This small molecule binds to this protein.
Small molecule (SMILES): CC(=O)C(O)(O)[C@@H](O)COP(=O)(O)O

Sequence of chain 1.A:
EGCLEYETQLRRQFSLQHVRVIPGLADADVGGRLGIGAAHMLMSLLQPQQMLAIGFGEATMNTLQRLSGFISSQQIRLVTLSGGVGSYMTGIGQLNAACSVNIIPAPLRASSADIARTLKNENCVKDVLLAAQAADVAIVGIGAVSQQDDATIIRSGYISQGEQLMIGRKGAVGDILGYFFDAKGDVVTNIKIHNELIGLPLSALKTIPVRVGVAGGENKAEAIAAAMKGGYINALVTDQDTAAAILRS

Binding-site contacts:
Ligand atom P contacts residue LYS237 of chain 1.A at 3.9 Å.
Ligand atom O2 contacts residue ASP192 of chain 1.A at 3.6 Å (salt-bridge).
Ligand atom C1 contacts residue ASP192 of chain 1.A at 3.9 Å.
Ligand atom O1P contacts residue THR169 of chain 1.A at 2.6 Å (h-bond).
Ligand atom O2P contacts residue GLU75 of chain 1.A at 3.5 Å (salt-bridge).
Ligand atom C3 contacts residue ASP192 of chain 1.A at 3.3 Å.
Ligand atom C1 contacts residue ILE170 of chain 1.A at 3.8 Å (hydrophobic).
Ligand atom P contacts residue GLU75 of chain 1.A at 3.8 Å.
Ligand atom O2 contacts residue PHE73 of chain 1.A at 3.9 Å.
Ligand atom O4 contacts residue PHE73 of chain 1.A at 4.0 Å.
Ligand atom O3 contacts residue ILE159 of chain 1.A at 4.2 Å.
Ligand atom C2 contacts residue ASP192 of chain 1.A at 3.3 Å.
Ligand atom C5 contacts residue ILE159 of chain 1.A at 3.5 Å (hydrophobic).
Ligand atom O3 contacts residue LEU194 of chain 1.A at 3.8 Å.
Ligand atom C4 contacts residue PHE73 of chain 1.A at 3.8 Å (hydrophobic).
Ligand atom C3 contacts residue GLY160 of chain 1.A at 3.9 Å.
Ligand atom O3' contacts residue ASP192 of chain 1.A at 2.7 Å (salt-bridge).
Ligand atom O3P contacts residue ILE159 of chain 1.A at 4.0 Å.
Ligand atom C5 contacts residue GLY160 of chain 1.A at 3.7 Å.
Ligand atom C5 contacts residue GLY158 of chain 1.A at 4.1 Å.
Ligand atom O1P contacts residue GLU75 of chain 1.A at 3.0 Å (salt-bridge).
Ligand atom O2 contacts residue LEU194 of chain 1.A at 3.4 Å (h-bond).
Ligand atom O1P contacts residue GLY74 of chain 1.A at 3.6 Å.
Ligand atom C1 contacts residue PHE73 of chain 1.A at 3.6 Å (hydrophobic).
Ligand atom O3 contacts residue ILE193 of chain 1.A at 3.9 Å.
Ligand atom O4 contacts residue THR169 of chain 1.A at 3.5 Å.
Ligand atom O4 contacts residue GLY74 of chain 1.A at 3.9 Å.
Ligand atom O5 contacts residue ILE159 of chain 1.A at 3.9 Å.
Ligand atom C2 contacts residue PHE73 of chain 1.A at 4.0 Å (hydrophobic).
Ligand atom P contacts residue THR169 of chain 1.A at 3.7 Å.
Ligand atom O5 contacts residue GLY158 of chain 1.A at 3.8 Å.
Ligand atom O3 contacts residue ASP192 of chain 1.A at 2.7 Å (salt-bridge).
Ligand atom O3P contacts residue THR169 of chain 1.A at 3.6 Å.
Ligand atom O2P contacts residue LYS237 of chain 1.A at 4.0 Å.
Ligand atom O3 contacts residue GLY158 of chain 1.A at 4.1 Å.
Ligand atom O3 contacts residue GLY160 of chain 1.A at 3.6 Å.
Ligand atom O2 contacts residue GLY195 of chain 1.A at 3.7 Å.
Ligand atom O3P contacts residue LYS237 of chain 1.A at 2.8 Å (salt-bridge).
Ligand atom O3' contacts residue GLY160 of chain 1.A at 4.0 Å.
Ligand atom O2P contacts residue ALA76 of chain 1.A at 2.9 Å (h-bond).